Sequence of chain 1.B:
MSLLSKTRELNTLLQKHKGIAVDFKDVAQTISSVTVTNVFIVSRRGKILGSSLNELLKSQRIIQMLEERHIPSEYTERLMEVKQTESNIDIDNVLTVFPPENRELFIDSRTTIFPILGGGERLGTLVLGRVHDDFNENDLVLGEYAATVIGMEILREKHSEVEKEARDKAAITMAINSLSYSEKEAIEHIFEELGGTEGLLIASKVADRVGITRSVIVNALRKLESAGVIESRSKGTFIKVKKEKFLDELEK

Binding-site contacts:
Ligand atom CA contacts residue TYR92 of chain 1.B at 3.8 Å (hydrophobic).
Ligand atom CG2 contacts residue ILE79 of chain 1.B at 4.2 Å (hydrophobic).
Ligand atom CG2 contacts residue VAL114 of chain 1.B at 3.3 Å (hydrophobic).
Ligand atom CA contacts residue PHE115 of chain 1.B at 4.1 Å (hydrophobic).
Ligand atom CD1 contacts residue ILE88 of chain 1.B at 4.2 Å (hydrophobic).
Ligand atom O contacts residue PHE115 of chain 1.B at 4.3 Å.
Ligand atom CG1 contacts residue VAL114 of chain 1.B at 4.4 Å (hydrophobic).
Ligand atom N contacts residue PRO117 of chain 1.B at 4.1 Å.
Ligand atom CG1 contacts residue PRO89 of chain 1.B at 4.1 Å (hydrophobic).
Ligand atom CD1 contacts residue PHE57 of chain 1.B at 4.4 Å (hydrophobic).
Ligand atom OXT contacts residue ARG78 of chain 1.B at 2.6 Å (salt-bridge).
Ligand atom N contacts residue VAL114 of chain 1.B at 4.3 Å.
Ligand atom CD1 contacts residue MET82 of chain 1.B at 3.7 Å (hydrophobic).
Ligand atom N contacts residue PHE115 of chain 1.B at 3.1 Å (h-bond).
Ligand atom CB contacts residue THR113 of chain 1.B at 3.9 Å.
Ligand atom CG2 contacts residue MET82 of chain 1.B at 4.3 Å (hydrophobic).
Ligand atom OXT contacts residue PRO89 of chain 1.B at 3.8 Å.
Ligand atom O contacts residue PRO117 of chain 1.B at 3.3 Å.
Ligand atom CD1 contacts residue TYR92 of chain 1.B at 4.0 Å (hydrophobic).
Ligand atom N contacts residue THR113 of chain 1.B at 2.7 Å (h-bond).
Ligand atom CG2 contacts residue ARG78 of chain 1.B at 4.2 Å.
Ligand atom CG2 contacts residue PHE115 of chain 1.B at 3.6 Å (hydrophobic).
Ligand atom CD1 contacts residue ILE79 of chain 1.B at 4.1 Å (hydrophobic).
Ligand atom CG1 contacts residue MET82 of chain 1.B at 3.9 Å (hydrophobic).
Ligand atom CB contacts residue PHE115 of chain 1.B at 4.1 Å (hydrophobic).
Ligand atom C contacts residue ARG78 of chain 1.B at 3.2 Å.
Ligand atom O contacts residue ARG78 of chain 1.B at 3.0 Å (salt-bridge).
Ligand atom CB contacts residue VAL114 of chain 1.B at 3.6 Å (hydrophobic).
Ligand atom CG2 contacts residue PRO116 of chain 1.B at 3.7 Å (hydrophobic).
Ligand atom CA contacts residue THR113 of chain 1.B at 3.6 Å.
Ligand atom N contacts residue TYR92 of chain 1.B at 4.2 Å.
Ligand atom CB contacts residue TYR92 of chain 1.B at 4.4 Å (hydrophobic).
Ligand atom CD1 contacts residue VAL114 of chain 1.B at 4.0 Å (hydrophobic).
Ligand atom CG1 contacts residue TYR92 of chain 1.B at 3.7 Å (hydrophobic).
Ligand atom N contacts residue VAL111 of chain 1.B at 4.4 Å.
Ligand atom O contacts residue PRO116 of chain 1.B at 4.4 Å.
Ligand atom C contacts residue PRO117 of chain 1.B at 4.4 Å (hydrophobic).
Ligand atom OXT contacts residue MET82 of chain 1.B at 4.4 Å.

A protein and the small-molecule ligand that binds it are described below.
Small molecule (SMILES): CC[C@H](C)[C@H](N)C(=O)O